Binding-site contacts:
Ligand atom CD contacts residue MET58 of chain 1.A at 4.0 Å (hydrophobic).
Ligand atom NH2 contacts residue PHE423 of chain 1.A at 4.5 Å.
Ligand atom NH2 contacts residue THR422 of chain 1.A at 4.2 Å.
Ligand atom NH2 contacts residue VAL419 of chain 1.A at 4.4 Å.
Ligand atom CZ contacts residue TRP29 of chain 1.A at 4.5 Å (hydrophobic).
Ligand atom CZ contacts residue ALA28 of chain 1.A at 4.4 Å (hydrophobic).
Ligand atom NE contacts residue MET58 of chain 1.A at 4.3 Å.
Ligand atom NH1 contacts residue PHE21 of chain 1.A at 4.3 Å.
Ligand atom NH2 contacts residue TRP29 of chain 1.A at 4.0 Å.
Ligand atom NH1 contacts residue ALA28 of chain 1.A at 4.2 Å.
Ligand atom NH1 contacts residue SER25 of chain 1.A at 4.5 Å.
Ligand atom NH1 contacts residue ALA54 of chain 1.A at 4.3 Å.
Ligand atom NE contacts residue ALA28 of chain 1.A at 4.2 Å.
Ligand atom CD contacts residue PHE423 of chain 1.A at 4.4 Å (hydrophobic).

The small molecule below binds the protein below.
Small molecule (SMILES): [H]/N=C(/N)NC

Sequence of chain 1.A:
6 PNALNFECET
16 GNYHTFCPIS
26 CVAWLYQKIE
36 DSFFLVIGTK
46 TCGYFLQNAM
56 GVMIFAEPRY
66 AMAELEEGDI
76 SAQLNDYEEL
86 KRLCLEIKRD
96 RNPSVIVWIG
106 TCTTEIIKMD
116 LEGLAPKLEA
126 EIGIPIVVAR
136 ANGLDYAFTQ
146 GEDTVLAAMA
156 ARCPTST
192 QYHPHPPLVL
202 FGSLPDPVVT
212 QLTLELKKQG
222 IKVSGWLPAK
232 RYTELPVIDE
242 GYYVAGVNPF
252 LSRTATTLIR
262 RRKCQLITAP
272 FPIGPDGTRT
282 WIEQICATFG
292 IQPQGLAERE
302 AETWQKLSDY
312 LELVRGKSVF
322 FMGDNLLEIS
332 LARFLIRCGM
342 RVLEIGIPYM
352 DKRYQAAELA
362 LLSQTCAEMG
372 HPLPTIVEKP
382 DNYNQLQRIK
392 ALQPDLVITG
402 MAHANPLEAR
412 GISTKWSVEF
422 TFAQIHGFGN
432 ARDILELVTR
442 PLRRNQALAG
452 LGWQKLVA